A small-molecule ligand and the protein it binds are described below.
Small molecule (SMILES): COC(=O)[C@@H](C(=O)Nc1cnccc1C)c1cccc(Cl)c1

Sequence of chain 1.A:
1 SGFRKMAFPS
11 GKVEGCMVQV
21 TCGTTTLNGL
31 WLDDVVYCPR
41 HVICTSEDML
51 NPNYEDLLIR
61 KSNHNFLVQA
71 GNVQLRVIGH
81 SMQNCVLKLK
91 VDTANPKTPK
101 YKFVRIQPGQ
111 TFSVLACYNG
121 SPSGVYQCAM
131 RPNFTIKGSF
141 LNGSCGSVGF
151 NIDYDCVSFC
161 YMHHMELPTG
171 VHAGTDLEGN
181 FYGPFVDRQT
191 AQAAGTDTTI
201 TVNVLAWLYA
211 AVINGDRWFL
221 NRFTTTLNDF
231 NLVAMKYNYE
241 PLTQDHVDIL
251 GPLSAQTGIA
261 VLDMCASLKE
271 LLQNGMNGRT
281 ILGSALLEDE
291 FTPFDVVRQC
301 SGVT

Binding-site contacts:
Ligand atom CL contacts residue HIS164 of chain 1.A at 3.7 Å.
Ligand atom O2 contacts residue MET165 of chain 1.A at 3.5 Å.
Ligand atom C7 contacts residue GLU166 of chain 1.A at 3.5 Å.
Ligand atom C5 contacts residue MET165 of chain 1.A at 4.0 Å (hydrophobic).
Ligand atom N1 contacts residue GLU166 of chain 1.A at 3.8 Å.
Ligand atom C5 contacts residue HIS163 of chain 1.A at 3.3 Å.
Ligand atom C6 contacts residue LEU141 of chain 1.A at 3.8 Å (hydrophobic).
Ligand atom C14 contacts residue HIS164 of chain 1.A at 3.9 Å.
Ligand atom C5 contacts residue CYS145 of chain 1.A at 3.8 Å (hydrophobic).
Ligand atom C contacts residue GLN189 of chain 1.A at 3.7 Å.
Ligand atom C7 contacts residue ASN142 of chain 1.A at 3.7 Å.
Ligand atom C7 contacts residue PHE140 of chain 1.A at 3.7 Å (hydrophobic).
Ligand atom C14 contacts residue MET49 of chain 1.A at 3.5 Å (hydrophobic).
Ligand atom C15 contacts residue HIS41 of chain 1.A at 3.9 Å.
Ligand atom C9 contacts residue ASN142 of chain 1.A at 3.8 Å.
Ligand atom C6 contacts residue GLU166 of chain 1.A at 3.6 Å.
Ligand atom C10 contacts residue MET165 of chain 1.A at 4.0 Å (hydrophobic).
Ligand atom C8 contacts residue ASN142 of chain 1.A at 3.8 Å.
Ligand atom CL contacts residue HIS41 of chain 1.A at 3.3 Å.
Ligand atom C13 contacts residue MET165 of chain 1.A at 3.4 Å (hydrophobic).
Ligand atom C12 contacts residue GLN189 of chain 1.A at 3.8 Å.
Ligand atom C8 contacts residue LEU141 of chain 1.A at 4.0 Å (hydrophobic).
Ligand atom CL contacts residue ASP187 of chain 1.A at 3.3 Å.
Ligand atom O2 contacts residue GLU166 of chain 1.A at 3.0 Å (salt-bridge).
Ligand atom C15 contacts residue MET165 of chain 1.A at 3.6 Å (hydrophobic).
Ligand atom N1 contacts residue PHE140 of chain 1.A at 3.7 Å.
Ligand atom C14 contacts residue MET165 of chain 1.A at 3.4 Å (hydrophobic).
Ligand atom C6 contacts residue PHE140 of chain 1.A at 3.2 Å (hydrophobic).
Ligand atom C15 contacts residue HIS164 of chain 1.A at 3.5 Å.
Ligand atom C15 contacts residue MET49 of chain 1.A at 3.8 Å (hydrophobic).
Ligand atom C7 contacts residue LEU141 of chain 1.A at 3.5 Å (hydrophobic).
Ligand atom CL contacts residue MET165 of chain 1.A at 3.8 Å.
Ligand atom C6 contacts residue HIS163 of chain 1.A at 4.0 Å.
Ligand atom N1 contacts residue SER144 of chain 1.A at 3.8 Å.
Ligand atom C13 contacts residue ARG188 of chain 1.A at 3.6 Å.
Ligand atom C13 contacts residue MET49 of chain 1.A at 3.6 Å (hydrophobic).
Ligand atom C12 contacts residue ARG188 of chain 1.A at 3.8 Å.
Ligand atom C5 contacts residue GLU166 of chain 1.A at 3.7 Å.
Ligand atom N contacts residue CYS145 of chain 1.A at 3.8 Å.
Ligand atom N1 contacts residue HIS163 of chain 1.A at 2.8 Å (h-bond).